This small molecule binds to this protein.
Small molecule (SMILES): C[C@H](Cc1nc(=O)c2cnn(-c3ccccc3Cl)c2[nH]1)C(F)(F)F

Sequence of chain 1.B:
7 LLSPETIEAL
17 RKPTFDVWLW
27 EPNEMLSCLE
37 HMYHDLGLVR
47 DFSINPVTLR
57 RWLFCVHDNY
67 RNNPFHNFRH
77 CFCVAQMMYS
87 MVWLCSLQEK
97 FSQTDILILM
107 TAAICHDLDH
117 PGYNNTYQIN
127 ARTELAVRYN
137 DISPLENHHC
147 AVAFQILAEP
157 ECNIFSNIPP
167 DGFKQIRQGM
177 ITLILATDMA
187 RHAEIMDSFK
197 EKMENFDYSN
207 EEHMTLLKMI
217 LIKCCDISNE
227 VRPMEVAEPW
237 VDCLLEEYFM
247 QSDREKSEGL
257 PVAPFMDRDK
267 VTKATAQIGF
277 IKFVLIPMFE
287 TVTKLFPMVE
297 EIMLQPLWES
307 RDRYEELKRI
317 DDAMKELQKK

Binding-site contacts:
Ligand atom C18 contacts residue GLN273 of chain 1.B at 3.5 Å.
Ligand atom F7 contacts residue LEU240 of chain 1.B at 4.0 Å.
Ligand atom F6 contacts residue GLN273 of chain 1.B at 3.1 Å.
Ligand atom F6 contacts residue ALA272 of chain 1.B at 3.2 Å.
Ligand atom C14 contacts residue GLN273 of chain 1.B at 3.4 Å.
Ligand atom C11 contacts residue LEU240 of chain 1.B at 3.4 Å (hydrophobic).
Ligand atom C16 contacts residue GLN273 of chain 1.B at 3.5 Å.
Ligand atom C4 contacts residue TYR244 of chain 1.B at 3.6 Å (hydrophobic).
Ligand atom O17 contacts residue GLN273 of chain 1.B at 2.8 Å (h-bond).
Ligand atom C11 contacts residue PHE276 of chain 1.B at 4.0 Å (hydrophobic).
Ligand atom CL1 contacts residue ILE223 of chain 1.B at 3.9 Å.
Ligand atom C21 contacts residue GLN273 of chain 1.B at 3.7 Å.
Ligand atom N8 contacts residue LEU240 of chain 1.B at 3.7 Å.
Ligand atom C6 contacts residue TYR244 of chain 1.B at 3.8 Å (hydrophobic).
Ligand atom C5 contacts residue HIS72 of chain 1.B at 3.6 Å.
Ligand atom C14 contacts residue LEU240 of chain 1.B at 3.9 Å (hydrophobic).
Ligand atom C12 contacts residue LEU240 of chain 1.B at 4.0 Å (hydrophobic).
Ligand atom N13 contacts residue LEU240 of chain 1.B at 3.4 Å.
Ligand atom N9 contacts residue ILE223 of chain 1.B at 3.7 Å.
Ligand atom C19 contacts residue LEU240 of chain 1.B at 3.9 Å (hydrophobic).
Ligand atom C7 contacts residue LEU240 of chain 1.B at 3.9 Å (hydrophobic).
Ligand atom C16 contacts residue PHE276 of chain 1.B at 3.3 Å (hydrophobic).
Ligand atom C20 contacts residue TYR244 of chain 1.B at 3.8 Å (hydrophobic).
Ligand atom C12 contacts residue PHE276 of chain 1.B at 3.6 Å (hydrophobic).
Ligand atom C14 contacts residue PHE276 of chain 1.B at 4.0 Å (hydrophobic).
Ligand atom F5 contacts residue GLN273 of chain 1.B at 3.3 Å.
Ligand atom F5 contacts residue LEU240 of chain 1.B at 3.4 Å.
Ligand atom CL1 contacts residue MET185 of chain 1.B at 3.9 Å.
Ligand atom N15 contacts residue PHE276 of chain 1.B at 3.4 Å.
Ligand atom C20 contacts residue PHE261 of chain 1.B at 3.8 Å (hydrophobic).
Ligand atom C21 contacts residue LEU240 of chain 1.B at 4.0 Å (hydrophobic).
Ligand atom C3 contacts residue TYR244 of chain 1.B at 3.9 Å (hydrophobic).
Ligand atom CL1 contacts residue PHE276 of chain 1.B at 3.3 Å.
Ligand atom N15 contacts residue GLN273 of chain 1.B at 2.6 Å (h-bond).
Ligand atom F7 contacts residue LEU241 of chain 1.B at 3.6 Å.
Ligand atom C6 contacts residue LEU240 of chain 1.B at 3.7 Å (hydrophobic).
Ligand atom C3 contacts residue MET185 of chain 1.B at 3.9 Å (hydrophobic).
Ligand atom C19 contacts residue TYR244 of chain 1.B at 4.0 Å (hydrophobic).
Ligand atom O17 contacts residue PHE276 of chain 1.B at 3.4 Å.
Ligand atom C5 contacts residue TYR244 of chain 1.B at 3.5 Å (hydrophobic).